A small-molecule ligand and the protein it binds are described below.
Small molecule (SMILES): CC(=O)N[C@H]1[C@H](O[C@H]2[C@H](O)[C@@H](NC(C)=O)CO[C@@H]2CO)O[C@H](CO)[C@@H](O)[C@@H]1O

Binding-site contacts:
Ligand atom C7 contacts residue ASN106 of chain 1.A at 4.4 Å.
Ligand atom O7 contacts residue VAL104 of chain 1.A at 4.3 Å.
Ligand atom C8 contacts residue TYR135 of chain 1.A at 3.5 Å (hydrophobic).
Ligand atom O5 contacts residue ASN118 of chain 1.A at 2.4 Å (h-bond).
Ligand atom C8 contacts residue ASP290 of chain 1.A at 3.3 Å.
Ligand atom C2 contacts residue ASN118 of chain 1.A at 2.5 Å.
Ligand atom O3 contacts residue ASP290 of chain 1.A at 3.0 Å (salt-bridge).
Ligand atom O5 contacts residue TYR135 of chain 1.A at 4.4 Å.
Ligand atom C8 contacts residue VAL104 of chain 1.A at 3.7 Å (hydrophobic).
Ligand atom N2 contacts residue ASN118 of chain 1.A at 2.9 Å (h-bond).
Ligand atom C8 contacts residue ASN106 of chain 1.A at 3.7 Å.
Ligand atom C7 contacts residue ASN118 of chain 1.A at 3.2 Å.
Ligand atom N2 contacts residue LEU137 of chain 1.A at 4.3 Å.
Ligand atom C2 contacts residue ASP290 of chain 1.A at 4.0 Å.
Ligand atom C3 contacts residue TYR135 of chain 1.A at 4.2 Å (hydrophobic).
Ligand atom O4 contacts residue TYR135 of chain 1.A at 3.9 Å.
Ligand atom C8 contacts residue LEU137 of chain 1.A at 3.7 Å (hydrophobic).
Ligand atom C7 contacts residue TYR135 of chain 1.A at 3.7 Å (hydrophobic).
Ligand atom C1 contacts residue TYR135 of chain 1.A at 4.1 Å (hydrophobic).
Ligand atom C7 contacts residue LEU137 of chain 1.A at 4.2 Å (hydrophobic).
Ligand atom O7 contacts residue ASN106 of chain 1.A at 4.5 Å.
Ligand atom C4 contacts residue ASN118 of chain 1.A at 4.2 Å.
Ligand atom C3 contacts residue ASN118 of chain 1.A at 3.8 Å.
Ligand atom N2 contacts residue ASP290 of chain 1.A at 3.0 Å (salt-bridge).
Ligand atom C1 contacts residue ASN118 of chain 1.A at 1.5 Å.
Ligand atom C5 contacts residue ASN118 of chain 1.A at 3.7 Å.
Ligand atom C8 contacts residue ASN118 of chain 1.A at 4.3 Å.
Ligand atom C5 contacts residue TYR135 of chain 1.A at 4.0 Å (hydrophobic).
Ligand atom C7 contacts residue VAL104 of chain 1.A at 4.5 Å (hydrophobic).
Ligand atom C7 contacts residue ASP290 of chain 1.A at 3.6 Å.
Ligand atom O7 contacts residue TYR135 of chain 1.A at 2.9 Å (h-bond).
Ligand atom C3 contacts residue ASP290 of chain 1.A at 3.9 Å.
Ligand atom O7 contacts residue ASN118 of chain 1.A at 3.2 Å (h-bond).

Sequence of chain 1.A:
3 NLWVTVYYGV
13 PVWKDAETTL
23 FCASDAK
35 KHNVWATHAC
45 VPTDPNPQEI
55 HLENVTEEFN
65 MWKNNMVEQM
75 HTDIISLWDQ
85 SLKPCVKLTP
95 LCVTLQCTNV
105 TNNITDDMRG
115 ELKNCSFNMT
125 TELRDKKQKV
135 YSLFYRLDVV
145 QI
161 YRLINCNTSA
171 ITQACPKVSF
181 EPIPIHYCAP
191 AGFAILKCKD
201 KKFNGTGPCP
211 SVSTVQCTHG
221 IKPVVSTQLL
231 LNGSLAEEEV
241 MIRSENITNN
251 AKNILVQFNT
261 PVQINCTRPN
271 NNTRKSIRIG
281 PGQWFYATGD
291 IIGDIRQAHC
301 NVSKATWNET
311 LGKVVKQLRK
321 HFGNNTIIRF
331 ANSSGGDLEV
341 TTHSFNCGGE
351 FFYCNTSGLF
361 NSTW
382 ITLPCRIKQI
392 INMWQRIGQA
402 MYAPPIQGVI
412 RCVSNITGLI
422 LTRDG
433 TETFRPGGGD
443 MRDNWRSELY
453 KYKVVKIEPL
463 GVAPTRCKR